This protein binds this small molecule.
Small molecule (SMILES): CC(=O)N[C@@H]1[C@@H](O)[C@H](O)[C@@H](CO)O[C@H]1O

Binding-site contacts:
Ligand atom C8 contacts residue SER255 of chain 1.B at 3.7 Å.
Ligand atom O5 contacts residue SER256 of chain 1.B at 3.9 Å.
Ligand atom C5 contacts residue SER256 of chain 1.B at 4.1 Å.
Ligand atom N2 contacts residue SER255 of chain 1.B at 3.7 Å.
Ligand atom C2 contacts residue ASN253 of chain 1.B at 2.5 Å.
Ligand atom N2 contacts residue ASN253 of chain 1.B at 2.9 Å (h-bond).
Ligand atom C8 contacts residue ASN253 of chain 1.B at 4.5 Å.
Ligand atom C7 contacts residue SER255 of chain 1.B at 4.1 Å.
Ligand atom C2 contacts residue SER256 of chain 1.B at 4.5 Å.
Ligand atom C3 contacts residue ASN253 of chain 1.B at 3.8 Å.
Ligand atom C7 contacts residue ASN253 of chain 1.B at 3.3 Å.
Ligand atom C1 contacts residue ASN253 of chain 1.B at 1.4 Å.
Ligand atom O7 contacts residue ASN253 of chain 1.B at 3.4 Å (h-bond).
Ligand atom C1 contacts residue SER256 of chain 1.B at 3.5 Å.
Ligand atom O5 contacts residue ASN253 of chain 1.B at 2.4 Å (h-bond).
Ligand atom C4 contacts residue ASN253 of chain 1.B at 4.3 Å.
Ligand atom C5 contacts residue ASN253 of chain 1.B at 3.7 Å.

Sequence of chain 1.B:
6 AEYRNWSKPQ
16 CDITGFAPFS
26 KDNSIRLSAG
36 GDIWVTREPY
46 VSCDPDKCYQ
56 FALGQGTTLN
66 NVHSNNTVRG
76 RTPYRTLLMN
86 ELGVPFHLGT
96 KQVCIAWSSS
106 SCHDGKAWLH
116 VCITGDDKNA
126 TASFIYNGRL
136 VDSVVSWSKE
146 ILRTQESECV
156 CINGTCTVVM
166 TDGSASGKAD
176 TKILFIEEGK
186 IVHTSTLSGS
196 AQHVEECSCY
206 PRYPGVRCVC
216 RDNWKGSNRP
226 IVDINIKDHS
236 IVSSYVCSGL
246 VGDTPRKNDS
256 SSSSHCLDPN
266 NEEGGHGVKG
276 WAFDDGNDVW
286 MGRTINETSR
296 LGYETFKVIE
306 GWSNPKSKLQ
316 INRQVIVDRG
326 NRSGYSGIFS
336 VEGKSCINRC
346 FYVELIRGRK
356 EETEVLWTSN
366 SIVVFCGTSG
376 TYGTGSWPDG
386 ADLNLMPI